Binding-site contacts:
Ligand atom N26 contacts residue ASN146 of chain 2.A at 3.0 Å (h-bond).
Ligand atom C4 contacts residue ASP97 of chain 2.A at 3.7 Å.
Ligand atom C13 contacts residue LEU96 of chain 2.A at 3.9 Å (hydrophobic).
Ligand atom C14 contacts residue MET93 of chain 2.A at 3.8 Å (hydrophobic).
Ligand atom N12 contacts residue GLU94 of chain 2.A at 3.9 Å.
Ligand atom C22 contacts residue LYS48 of chain 2.A at 3.2 Å.
Ligand atom N10 contacts residue LEU25 of chain 2.A at 3.6 Å.
Ligand atom C8 contacts residue LEU96 of chain 2.A at 3.2 Å (hydrophobic).
Ligand atom C1 contacts residue ASP97 of chain 2.A at 3.8 Å.
Ligand atom N12 contacts residue ALA46 of chain 2.A at 3.9 Å.
Ligand atom C16 contacts residue LEU148 of chain 2.A at 3.6 Å (hydrophobic).
Ligand atom C7 contacts residue LEU148 of chain 2.A at 3.6 Å (hydrophobic).
Ligand atom N26 contacts residue THR161 of chain 2.A at 3.7 Å.
Ligand atom N10 contacts residue CYS95 of chain 2.A at 3.8 Å.
Ligand atom C13 contacts residue GLU94 of chain 2.A at 3.5 Å.
Ligand atom C22 contacts residue ASP162 of chain 2.A at 3.8 Å.
Ligand atom N26 contacts residue GLU145 of chain 2.A at 2.7 Å (salt-bridge).
Ligand atom O25 contacts residue LYS48 of chain 2.A at 2.5 Å (salt-bridge).
Ligand atom C13 contacts residue ALA46 of chain 2.A at 3.6 Å (hydrophobic).
Ligand atom C23 contacts residue ASN146 of chain 2.A at 3.9 Å.
Ligand atom O27 contacts residue ASP162 of chain 2.A at 3.1 Å.
Ligand atom C11 contacts residue LEU148 of chain 2.A at 3.8 Å (hydrophobic).
Ligand atom C23 contacts residue GLU145 of chain 2.A at 3.7 Å.
Ligand atom C5 contacts residue LEU96 of chain 2.A at 3.3 Å (hydrophobic).
Ligand atom N10 contacts residue LEU96 of chain 2.A at 3.1 Å (h-bond).
Ligand atom C9 contacts residue LEU96 of chain 2.A at 3.0 Å (hydrophobic).
Ligand atom C7 contacts residue LEU25 of chain 2.A at 3.4 Å (hydrophobic).
Ligand atom C6 contacts residue LEU96 of chain 2.A at 3.5 Å (hydrophobic).
Ligand atom C9 contacts residue LEU25 of chain 2.A at 3.7 Å (hydrophobic).
Ligand atom C7 contacts residue LEU96 of chain 2.A at 3.4 Å (hydrophobic).
Ligand atom C21 contacts residue VAL33 of chain 2.A at 4.0 Å (hydrophobic).
Ligand atom C9 contacts residue CYS95 of chain 2.A at 3.6 Å (hydrophobic).
Ligand atom C6 contacts residue LEU25 of chain 2.A at 3.8 Å (hydrophobic).
Ligand atom N12 contacts residue LEU96 of chain 2.A at 3.3 Å (h-bond).
Ligand atom C2 contacts residue GLY99 of chain 2.A at 4.0 Å.
Ligand atom C3 contacts residue GLY99 of chain 2.A at 3.8 Å.
Ligand atom C16 contacts residue LEU25 of chain 2.A at 3.8 Å (hydrophobic).
Ligand atom O27 contacts residue LYS48 of chain 2.A at 3.1 Å (salt-bridge).
Ligand atom C8 contacts residue LEU25 of chain 2.A at 3.7 Å (hydrophobic).
Ligand atom O25 contacts residue ASP162 of chain 2.A at 3.5 Å.

Sequence of chain 2.A:
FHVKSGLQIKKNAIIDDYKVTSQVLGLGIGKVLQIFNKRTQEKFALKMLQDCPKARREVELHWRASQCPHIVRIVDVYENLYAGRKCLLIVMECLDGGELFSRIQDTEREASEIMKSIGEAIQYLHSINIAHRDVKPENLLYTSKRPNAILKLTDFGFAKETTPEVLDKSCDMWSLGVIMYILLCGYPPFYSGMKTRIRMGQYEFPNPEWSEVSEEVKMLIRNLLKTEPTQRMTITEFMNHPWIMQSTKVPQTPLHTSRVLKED

This small molecule binds to this protein.
Small molecule (SMILES): NCCn1nc(-c2ccnc(-c3cnc4ccccc4c3)c2)cc1C(=O)O